Sequence of chain 1.A:
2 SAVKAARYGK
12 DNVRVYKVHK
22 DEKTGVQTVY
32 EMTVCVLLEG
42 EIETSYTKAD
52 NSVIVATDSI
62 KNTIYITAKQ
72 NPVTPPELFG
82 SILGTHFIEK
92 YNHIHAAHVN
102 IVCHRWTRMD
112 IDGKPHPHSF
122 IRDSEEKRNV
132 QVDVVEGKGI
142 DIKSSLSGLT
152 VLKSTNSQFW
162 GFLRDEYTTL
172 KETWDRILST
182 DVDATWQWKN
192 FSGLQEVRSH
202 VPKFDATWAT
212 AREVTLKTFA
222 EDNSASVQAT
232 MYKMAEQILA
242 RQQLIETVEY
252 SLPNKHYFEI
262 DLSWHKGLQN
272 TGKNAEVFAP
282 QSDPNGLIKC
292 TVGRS

Binding-site contacts:
Ligand atom C6 contacts residue GLN229 of chain 1.A at 3.6 Å.
Ligand atom C2 contacts residue VAL228 of chain 1.A at 3.8 Å (hydrophobic).
Ligand atom N8 contacts residue THR58 of chain 2.A at 3.3 Å (h-bond).
Ligand atom N3 contacts residue ASN255 of chain 1.A at 3.5 Å (h-bond).
Ligand atom N9 contacts residue ARG177 of chain 1.A at 3.6 Å (salt-bridge).
Ligand atom C2 contacts residue ARG177 of chain 1.A at 3.5 Å.
Ligand atom O2 contacts residue ARG177 of chain 1.A at 3.0 Å (salt-bridge).
Ligand atom C4 contacts residue PHE160 of chain 1.A at 3.4 Å (hydrophobic).
Ligand atom O6 contacts residue GLN229 of chain 1.A at 2.9 Å (h-bond).
Ligand atom O6 contacts residue TYR9 of chain 2.A at 4.0 Å.
Ligand atom C4 contacts residue ASN255 of chain 1.A at 4.0 Å.
Ligand atom O2 contacts residue PHE160 of chain 1.A at 3.9 Å.
Ligand atom C2 contacts residue GLN229 of chain 1.A at 3.7 Å.
Ligand atom N7 contacts residue ALA57 of chain 2.A at 3.7 Å.
Ligand atom N8 contacts residue ALA57 of chain 2.A at 4.2 Å.
Ligand atom N9 contacts residue PHE160 of chain 1.A at 3.5 Å.
Ligand atom O6 contacts residue PHE160 of chain 1.A at 3.9 Å.
Ligand atom N3 contacts residue PHE160 of chain 1.A at 3.7 Å.
Ligand atom N8 contacts residue PHE160 of chain 1.A at 3.5 Å.
Ligand atom C4 contacts residue ARG177 of chain 1.A at 3.6 Å.
Ligand atom O2 contacts residue VAL228 of chain 1.A at 2.6 Å (h-bond).
Ligand atom N9 contacts residue THR58 of chain 2.A at 4.1 Å.
Ligand atom N7 contacts residue PHE160 of chain 1.A at 3.5 Å.
Ligand atom C6 contacts residue ILE55 of chain 2.A at 4.2 Å (hydrophobic).
Ligand atom C2 contacts residue PHE160 of chain 1.A at 3.6 Å (hydrophobic).
Ligand atom N8 contacts residue ASP59 of chain 2.A at 4.2 Å.
Ligand atom N1 contacts residue GLN229 of chain 1.A at 2.8 Å (h-bond).
Ligand atom N3 contacts residue ARG177 of chain 1.A at 3.1 Å (salt-bridge).
Ligand atom N7 contacts residue THR58 of chain 2.A at 3.0 Å (h-bond).
Ligand atom O2 contacts residue GLN229 of chain 1.A at 3.6 Å (h-bond).
Ligand atom O6 contacts residue ILE55 of chain 2.A at 3.3 Å.
Ligand atom N9 contacts residue LEU171 of chain 1.A at 4.1 Å.
Ligand atom N1 contacts residue PHE160 of chain 1.A at 3.5 Å.
Ligand atom O2 contacts residue SER227 of chain 1.A at 3.4 Å.
Ligand atom C6 contacts residue PHE160 of chain 1.A at 3.4 Å (hydrophobic).
Ligand atom C5 contacts residue PHE160 of chain 1.A at 3.2 Å (hydrophobic).
Ligand atom O6 contacts residue THR58 of chain 2.A at 3.9 Å.
Ligand atom N8 contacts residue LEU171 of chain 1.A at 3.7 Å.
Ligand atom C5 contacts residue THR58 of chain 2.A at 3.9 Å.
Ligand atom C2 contacts residue ASN255 of chain 1.A at 4.1 Å.

A small-molecule ligand and the protein it binds are described below.
Small molecule (SMILES): O=c1[nH]c(=O)c2nn[nH]c2[nH]1

Sequence of chain 2.A:
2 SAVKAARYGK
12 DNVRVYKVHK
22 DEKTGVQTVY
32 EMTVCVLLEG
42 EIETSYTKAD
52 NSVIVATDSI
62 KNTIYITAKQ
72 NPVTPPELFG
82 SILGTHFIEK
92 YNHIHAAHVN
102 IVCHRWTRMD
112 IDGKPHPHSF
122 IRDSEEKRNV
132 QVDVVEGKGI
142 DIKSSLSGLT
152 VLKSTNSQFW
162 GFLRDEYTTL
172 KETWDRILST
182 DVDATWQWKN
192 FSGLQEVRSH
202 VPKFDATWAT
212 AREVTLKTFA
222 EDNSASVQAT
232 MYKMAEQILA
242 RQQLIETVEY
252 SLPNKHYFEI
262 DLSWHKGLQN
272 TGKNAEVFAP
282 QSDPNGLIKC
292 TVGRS